Binding-site contacts:
Ligand atom C4 contacts residue ASN310 of chain 1.B at 4.0 Å.
Ligand atom C1 contacts residue ASN310 of chain 1.B at 1.5 Å.
Ligand atom N2 contacts residue ASN310 of chain 1.B at 3.7 Å.
Ligand atom O5 contacts residue ASN310 of chain 1.B at 2.4 Å (h-bond).
Ligand atom C2 contacts residue ASN310 of chain 1.B at 2.5 Å.
Ligand atom C5 contacts residue ASN310 of chain 1.B at 3.6 Å.
Ligand atom C3 contacts residue ASN310 of chain 1.B at 3.5 Å.
Ligand atom O7 contacts residue ASN261 of chain 1.B at 4.2 Å.
Ligand atom C7 contacts residue ASN310 of chain 1.B at 3.8 Å.
Ligand atom O3 contacts residue ASN310 of chain 1.B at 3.5 Å (h-bond).
Ligand atom O7 contacts residue ASN310 of chain 1.B at 3.1 Å (h-bond).

Sequence of chain 1.B:
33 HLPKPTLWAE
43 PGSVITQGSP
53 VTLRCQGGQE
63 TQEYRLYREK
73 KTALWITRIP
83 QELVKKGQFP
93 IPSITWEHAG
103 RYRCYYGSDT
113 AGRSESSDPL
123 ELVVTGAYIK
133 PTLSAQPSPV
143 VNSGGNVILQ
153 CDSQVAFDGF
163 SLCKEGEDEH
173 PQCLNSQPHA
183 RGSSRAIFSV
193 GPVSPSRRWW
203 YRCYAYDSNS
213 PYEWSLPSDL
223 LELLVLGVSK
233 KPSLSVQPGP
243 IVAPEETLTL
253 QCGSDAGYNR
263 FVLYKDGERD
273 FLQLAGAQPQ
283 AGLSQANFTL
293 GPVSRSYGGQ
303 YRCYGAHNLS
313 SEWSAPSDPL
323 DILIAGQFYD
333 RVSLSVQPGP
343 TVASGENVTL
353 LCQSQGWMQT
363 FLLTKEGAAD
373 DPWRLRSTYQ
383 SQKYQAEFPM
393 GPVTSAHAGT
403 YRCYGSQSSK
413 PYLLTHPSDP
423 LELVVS

This protein binds this small molecule.
Small molecule (SMILES): CC(=O)N[C@@H]1[C@@H](O)[C@H](O)[C@@H](CO)O[C@H]1O